Sequence of chain 2.B:
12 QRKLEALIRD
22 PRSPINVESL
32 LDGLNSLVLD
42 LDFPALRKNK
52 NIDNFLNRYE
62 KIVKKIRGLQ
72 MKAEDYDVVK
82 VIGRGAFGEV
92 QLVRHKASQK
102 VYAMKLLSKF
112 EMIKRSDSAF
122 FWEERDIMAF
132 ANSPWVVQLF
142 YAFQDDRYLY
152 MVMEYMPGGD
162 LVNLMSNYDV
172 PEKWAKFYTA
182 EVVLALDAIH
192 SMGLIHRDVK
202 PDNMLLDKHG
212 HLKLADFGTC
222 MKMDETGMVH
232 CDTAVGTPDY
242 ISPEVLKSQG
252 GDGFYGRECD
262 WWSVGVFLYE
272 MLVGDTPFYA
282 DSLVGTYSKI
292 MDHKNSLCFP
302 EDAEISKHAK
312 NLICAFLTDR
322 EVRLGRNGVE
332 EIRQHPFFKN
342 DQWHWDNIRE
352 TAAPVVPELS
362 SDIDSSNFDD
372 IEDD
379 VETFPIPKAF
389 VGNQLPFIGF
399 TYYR

Binding-site contacts:
Ligand atom B17 contacts residue GLU155 of chain 2.B at 3.4 Å.
Ligand atom B17 contacts residue ALA104 of chain 2.B at 3.5 Å.
Ligand atom C4 contacts residue ASN204 of chain 2.B at 3.6 Å.
Ligand atom C6 contacts residue ASN204 of chain 2.B at 3.7 Å.
Ligand atom O19 contacts residue MET157 of chain 2.B at 2.6 Å (h-bond).
Ligand atom C16 contacts residue VAL91 of chain 2.B at 3.8 Å (hydrophobic).
Ligand atom O20 contacts residue VAL138 of chain 2.B at 3.1 Å.
Ligand atom B17 contacts residue MET157 of chain 2.B at 3.8 Å.
Ligand atom O10 contacts residue VAL91 of chain 2.B at 3.9 Å.
Ligand atom C8 contacts residue ASP217 of chain 2.B at 3.9 Å.
Ligand atom O20 contacts residue ALA104 of chain 2.B at 3.9 Å.
Ligand atom C18 contacts residue MET157 of chain 2.B at 3.5 Å (hydrophobic).
Ligand atom O20 contacts residue GLU155 of chain 2.B at 2.6 Å (salt-bridge).
Ligand atom C13 contacts residue LEU206 of chain 2.B at 3.7 Å (hydrophobic).
Ligand atom C14 contacts residue ILE83 of chain 2.B at 3.7 Å (hydrophobic).
Ligand atom B17 contacts residue LEU206 of chain 2.B at 3.9 Å.
Ligand atom C12 contacts residue LEU206 of chain 2.B at 3.8 Å (hydrophobic).
Ligand atom C2 contacts residue ALA216 of chain 2.B at 4.0 Å (hydrophobic).
Ligand atom C8 contacts residue ASN204 of chain 2.B at 3.2 Å.
Ligand atom C18 contacts residue PHE369 of chain 2.B at 3.7 Å (hydrophobic).
Ligand atom C15 contacts residue VAL91 of chain 2.B at 3.9 Å (hydrophobic).
Ligand atom C5 contacts residue ASP217 of chain 2.B at 3.9 Å.
Ligand atom C3 contacts residue LYS106 of chain 2.B at 3.4 Å.
Ligand atom C14 contacts residue PHE369 of chain 2.B at 3.6 Å (hydrophobic).
Ligand atom O19 contacts residue GLU155 of chain 2.B at 3.4 Å (salt-bridge).
Ligand atom C18 contacts residue ALA104 of chain 2.B at 3.9 Å (hydrophobic).
Ligand atom C13 contacts residue MET154 of chain 2.B at 3.9 Å (hydrophobic).
Ligand atom C18 contacts residue ILE83 of chain 2.B at 3.8 Å (hydrophobic).
Ligand atom C5 contacts residue LYS106 of chain 2.B at 3.7 Å.
Ligand atom O20 contacts residue MET154 of chain 2.B at 3.4 Å.
Ligand atom N9 contacts residue ASP217 of chain 2.B at 2.8 Å (salt-bridge).
Ligand atom F7 contacts residue VAL91 of chain 2.B at 3.3 Å.
Ligand atom F7 contacts residue LYS106 of chain 2.B at 2.5 Å.
Ligand atom C12 contacts residue ILE83 of chain 2.B at 3.9 Å (hydrophobic).
Ligand atom O19 contacts residue ALA104 of chain 2.B at 3.5 Å.
Ligand atom N9 contacts residue ASN204 of chain 2.B at 3.1 Å (h-bond).
Ligand atom C4 contacts residue ASP203 of chain 2.B at 3.4 Å.
Ligand atom C18 contacts residue TYR156 of chain 2.B at 3.9 Å (hydrophobic).
Ligand atom O19 contacts residue TYR156 of chain 2.B at 3.5 Å.
Ligand atom C11 contacts residue LEU206 of chain 2.B at 3.5 Å (hydrophobic).

The small molecule below binds the protein below.
Small molecule (SMILES): NCc1ccc(Oc2ccc3c(c2)B(O)OC3)c(F)c1